Binding-site contacts:
Ligand atom O12 contacts residue MET729 of chain 1.B at 3.5 Å (h-bond).
Ligand atom C19 contacts residue PRO499 of chain 1.B at 4.2 Å (hydrophobic).
Ligand atom O16 contacts residue TYR471 of chain 1.B at 2.8 Å (h-bond).
Ligand atom O20 contacts residue THR501 of chain 1.B at 3.0 Å (h-bond).
Ligand atom N14 contacts residue MET729 of chain 1.B at 4.0 Å.
Ligand atom N23 contacts residue SER675 of chain 1.B at 4.1 Å.
Ligand atom C06 contacts residue PRO499 of chain 1.B at 3.7 Å (hydrophobic).
Ligand atom N18 contacts residue THR501 of chain 1.B at 3.6 Å.
Ligand atom S11 contacts residue MET729 of chain 1.B at 3.9 Å.
Ligand atom O20 contacts residue ARG506 of chain 1.B at 3.3 Å (salt-bridge).
Ligand atom N18 contacts residue LEU500 of chain 1.B at 4.0 Å.
Ligand atom N15 contacts residue TYR753 of chain 1.B at 4.1 Å.
Ligand atom O13 contacts residue GLU726 of chain 1.B at 3.1 Å (salt-bridge).
Ligand atom O12 contacts residue GLU726 of chain 1.B at 3.8 Å.
Ligand atom C21 contacts residue ARG506 of chain 1.B at 4.0 Å.
Ligand atom S11 contacts residue GLU726 of chain 1.B at 3.7 Å.
Ligand atom C19 contacts residue ARG506 of chain 1.B at 4.0 Å.
Ligand atom C05 contacts residue PRO499 of chain 1.B at 3.9 Å (hydrophobic).
Ligand atom O22 contacts residue ARG506 of chain 1.B at 3.2 Å (salt-bridge).
Ligand atom C05 contacts residue THR501 of chain 1.B at 4.1 Å.
Ligand atom C10 contacts residue GLU726 of chain 1.B at 3.9 Å.
Ligand atom C04 contacts residue TYR471 of chain 1.B at 4.1 Å (hydrophobic).
Ligand atom C19 contacts residue TYR471 of chain 1.B at 3.8 Å (hydrophobic).
Ligand atom O20 contacts residue LEU500 of chain 1.B at 3.4 Å.
Ligand atom C21 contacts residue THR501 of chain 1.B at 3.9 Å.
Ligand atom O17 contacts residue TYR753 of chain 1.B at 3.2 Å (h-bond).
Ligand atom N15 contacts residue TYR471 of chain 1.B at 3.6 Å (h-bond).
Ligand atom O20 contacts residue TYR471 of chain 1.B at 4.0 Å.
Ligand atom C21 contacts residue TYR471 of chain 1.B at 4.2 Å (hydrophobic).
Ligand atom C19 contacts residue LEU500 of chain 1.B at 4.2 Å (hydrophobic).
Ligand atom O12 contacts residue THR707 of chain 1.B at 3.7 Å.
Ligand atom N18 contacts residue PRO499 of chain 1.B at 3.2 Å (h-bond).
Ligand atom C07 contacts residue TYR471 of chain 1.B at 3.5 Å (hydrophobic).
Ligand atom N18 contacts residue TYR471 of chain 1.B at 3.5 Å.
Ligand atom C09 contacts residue GLU726 of chain 1.B at 3.7 Å.
Ligand atom C05 contacts residue TYR471 of chain 1.B at 3.6 Å (hydrophobic).
Ligand atom C19 contacts residue THR501 of chain 1.B at 3.5 Å.
Ligand atom C08 contacts residue TYR471 of chain 1.B at 4.1 Å (hydrophobic).
Ligand atom C06 contacts residue TYR471 of chain 1.B at 3.5 Å (hydrophobic).
Ligand atom O13 contacts residue MET729 of chain 1.B at 3.6 Å.

Sequence of chain 1.B:
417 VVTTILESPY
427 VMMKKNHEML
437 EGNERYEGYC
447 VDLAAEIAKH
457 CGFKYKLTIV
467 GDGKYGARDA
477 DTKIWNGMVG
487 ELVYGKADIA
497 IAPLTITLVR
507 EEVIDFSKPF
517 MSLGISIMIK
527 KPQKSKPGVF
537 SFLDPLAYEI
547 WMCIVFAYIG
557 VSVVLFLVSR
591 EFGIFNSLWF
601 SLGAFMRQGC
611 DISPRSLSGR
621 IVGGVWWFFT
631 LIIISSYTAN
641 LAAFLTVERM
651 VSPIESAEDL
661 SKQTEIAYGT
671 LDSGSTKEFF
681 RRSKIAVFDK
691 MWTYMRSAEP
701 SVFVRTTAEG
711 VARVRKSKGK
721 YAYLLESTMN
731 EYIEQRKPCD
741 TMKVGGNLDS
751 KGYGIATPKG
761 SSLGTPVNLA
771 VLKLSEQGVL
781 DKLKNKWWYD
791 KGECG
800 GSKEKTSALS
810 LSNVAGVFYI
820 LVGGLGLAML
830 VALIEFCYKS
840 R

A protein and the small-molecule ligand that binds it are described below.
Small molecule (SMILES): NS(=O)(=O)c1cccc2c1c([N+](=O)[O-])cc1[nH]c(=O)c(=O)[nH]c12